Sequence of chain 1.N:
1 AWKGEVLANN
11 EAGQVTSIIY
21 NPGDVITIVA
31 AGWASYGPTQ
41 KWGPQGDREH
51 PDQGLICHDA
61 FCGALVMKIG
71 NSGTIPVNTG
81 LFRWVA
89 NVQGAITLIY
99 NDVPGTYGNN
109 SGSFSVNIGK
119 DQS

Binding-site contacts:
Ligand atom C5 contacts residue HIS50 of chain 1.N at 4.2 Å.
Ligand atom C5 contacts residue GLN53 of chain 1.N at 3.9 Å.
Ligand atom O4 contacts residue CA1 of chain 1.PA at 2.5 Å.
Ligand atom O1 contacts residue PRO38 of chain 1.N at 4.1 Å.
Ligand atom C2 contacts residue CA1 of chain 1.PA at 3.9 Å.
Ligand atom C6 contacts residue GLN53 of chain 1.N at 3.7 Å.
Ligand atom C2 contacts residue TYR36 of chain 1.N at 3.4 Å (hydrophobic).
Ligand atom O6 contacts residue GLN53 of chain 1.N at 2.6 Å (h-bond).
Ligand atom O3 contacts residue CA1 of chain 1.PA at 2.4 Å.
Ligand atom O2 contacts residue GLY37 of chain 1.N at 4.1 Å.
Ligand atom C1 contacts residue TYR36 of chain 1.N at 4.0 Å (hydrophobic).
Ligand atom C6 contacts residue HIS50 of chain 1.N at 3.6 Å.
Ligand atom C2 contacts residue ASN107 of chain 1.N at 3.8 Å.
Ligand atom O5 contacts residue GLN53 of chain 1.N at 4.2 Å.
Ligand atom O2 contacts residue TYR36 of chain 1.N at 3.9 Å.
Ligand atom C3 contacts residue THR104 of chain 1.N at 4.0 Å.
Ligand atom C3 contacts residue ASN107 of chain 1.N at 3.9 Å.
Ligand atom O5 contacts residue HIS50 of chain 1.N at 3.5 Å (h-bond).
Ligand atom C6 contacts residue VAL101 of chain 1.N at 3.9 Å (hydrophobic).
Ligand atom O3 contacts residue THR104 of chain 1.N at 3.2 Å (h-bond).
Ligand atom C6 contacts residue ASP100 of chain 1.N at 3.5 Å.
Ligand atom O2 contacts residue ASN107 of chain 1.N at 3.0 Å (h-bond).
Ligand atom C6 contacts residue CYS62 of chain 1.N at 4.0 Å (hydrophobic).
Ligand atom C4 contacts residue TYR36 of chain 1.N at 4.1 Å (hydrophobic).
Ligand atom O4 contacts residue THR104 of chain 1.N at 3.2 Å (h-bond).
Ligand atom O1 contacts residue HIS50 of chain 1.N at 4.2 Å.
Ligand atom C3 contacts residue CA1 of chain 1.PA at 3.3 Å.
Ligand atom C4 contacts residue CA1 of chain 1.PA at 3.4 Å.
Ligand atom O6 contacts residue CYS62 of chain 1.N at 4.3 Å.
Ligand atom C3 contacts residue TYR36 of chain 1.N at 3.8 Å (hydrophobic).
Ligand atom O4 contacts residue ASP100 of chain 1.N at 2.5 Å (salt-bridge).
Ligand atom C4 contacts residue THR104 of chain 1.N at 3.3 Å.
Ligand atom C4 contacts residue ASP100 of chain 1.N at 3.5 Å.
Ligand atom C5 contacts residue ASP100 of chain 1.N at 4.1 Å.
Ligand atom O3 contacts residue ASN107 of chain 1.N at 3.0 Å (h-bond).
Ligand atom O5 contacts residue TYR36 of chain 1.N at 3.5 Å.
Ligand atom O4 contacts residue TYR36 of chain 1.N at 3.2 Å (h-bond).
Ligand atom O1 contacts residue TYR36 of chain 1.N at 3.6 Å.
Ligand atom O6 contacts residue HIS50 of chain 1.N at 2.6 Å (h-bond).
Ligand atom O3 contacts residue TYR36 of chain 1.N at 3.4 Å (h-bond).

The small molecule below binds the protein below.
Small molecule (SMILES): OC[C@H]1O[C@@H](O)[C@H](O)[C@@H](O)[C@H]1O